Binding-site contacts:
Ligand atom O1A contacts residue ARG4215 of chain 1.C at 3.7 Å.
Ligand atom O1G contacts residue GLU4206 of chain 1.C at 4.3 Å.
Ligand atom O3A contacts residue LYS4211 of chain 1.C at 4.4 Å.
Ligand atom C2' contacts residue CA1 of chain 1.P at 4.0 Å.
Ligand atom C6 contacts residue HIS4983 of chain 1.C at 4.4 Å.
Ligand atom PB contacts residue ARG4215 of chain 1.C at 3.8 Å.
Ligand atom O4' contacts residue CA1 of chain 1.P at 4.5 Å.
Ligand atom N6 contacts residue HIS4983 of chain 1.C at 3.1 Å (h-bond).
Ligand atom C2 contacts residue LYS4957 of chain 1.C at 4.3 Å.
Ligand atom N7 contacts residue CA1 of chain 1.P at 4.5 Å.
Ligand atom PA contacts residue ARG4215 of chain 1.C at 3.4 Å.
Ligand atom O2A contacts residue ARG4215 of chain 1.C at 3.2 Å (salt-bridge).
Ligand atom C2' contacts residue THR4979 of chain 1.C at 4.3 Å.
Ligand atom C4 contacts residue MET4954 of chain 1.C at 3.8 Å (hydrophobic).
Ligand atom C5' contacts residue CA1 of chain 1.P at 4.3 Å.
Ligand atom N1 contacts residue MET4954 of chain 1.C at 4.3 Å.
Ligand atom C6 contacts residue CYS4958 of chain 1.C at 4.2 Å (hydrophobic).
Ligand atom N3 contacts residue MET4954 of chain 1.C at 3.5 Å.
Ligand atom O2' contacts residue THR4979 of chain 1.C at 4.4 Å.
Ligand atom N6 contacts residue ILE4960 of chain 1.C at 4.3 Å.
Ligand atom C2 contacts residue MET4954 of chain 1.C at 3.7 Å (hydrophobic).
Ligand atom N9 contacts residue MET4954 of chain 1.C at 4.4 Å.
Ligand atom N1 contacts residue CYS4958 of chain 1.C at 3.0 Å (h-bond).
Ligand atom C3B contacts residue LYS4211 of chain 1.C at 3.8 Å.
Ligand atom C8 contacts residue CA1 of chain 1.P at 3.8 Å.
Ligand atom N6 contacts residue CYS4958 of chain 1.C at 4.3 Å.
Ligand atom C2 contacts residue CYS4958 of chain 1.C at 3.4 Å (hydrophobic).
Ligand atom C3' contacts residue CA1 of chain 1.P at 4.3 Å.
Ligand atom N9 contacts residue CA1 of chain 1.P at 4.3 Å.
Ligand atom O3A contacts residue ARG4215 of chain 1.C at 2.8 Å (salt-bridge).
Ligand atom C5 contacts residue MET4954 of chain 1.C at 4.4 Å (hydrophobic).
Ligand atom O2' contacts residue MET4954 of chain 1.C at 4.4 Å.
Ligand atom N6 contacts residue ASN4984 of chain 1.C at 4.2 Å.
Ligand atom O1B contacts residue ARG4215 of chain 1.C at 3.5 Å (salt-bridge).

Sequence of chain 1.C:
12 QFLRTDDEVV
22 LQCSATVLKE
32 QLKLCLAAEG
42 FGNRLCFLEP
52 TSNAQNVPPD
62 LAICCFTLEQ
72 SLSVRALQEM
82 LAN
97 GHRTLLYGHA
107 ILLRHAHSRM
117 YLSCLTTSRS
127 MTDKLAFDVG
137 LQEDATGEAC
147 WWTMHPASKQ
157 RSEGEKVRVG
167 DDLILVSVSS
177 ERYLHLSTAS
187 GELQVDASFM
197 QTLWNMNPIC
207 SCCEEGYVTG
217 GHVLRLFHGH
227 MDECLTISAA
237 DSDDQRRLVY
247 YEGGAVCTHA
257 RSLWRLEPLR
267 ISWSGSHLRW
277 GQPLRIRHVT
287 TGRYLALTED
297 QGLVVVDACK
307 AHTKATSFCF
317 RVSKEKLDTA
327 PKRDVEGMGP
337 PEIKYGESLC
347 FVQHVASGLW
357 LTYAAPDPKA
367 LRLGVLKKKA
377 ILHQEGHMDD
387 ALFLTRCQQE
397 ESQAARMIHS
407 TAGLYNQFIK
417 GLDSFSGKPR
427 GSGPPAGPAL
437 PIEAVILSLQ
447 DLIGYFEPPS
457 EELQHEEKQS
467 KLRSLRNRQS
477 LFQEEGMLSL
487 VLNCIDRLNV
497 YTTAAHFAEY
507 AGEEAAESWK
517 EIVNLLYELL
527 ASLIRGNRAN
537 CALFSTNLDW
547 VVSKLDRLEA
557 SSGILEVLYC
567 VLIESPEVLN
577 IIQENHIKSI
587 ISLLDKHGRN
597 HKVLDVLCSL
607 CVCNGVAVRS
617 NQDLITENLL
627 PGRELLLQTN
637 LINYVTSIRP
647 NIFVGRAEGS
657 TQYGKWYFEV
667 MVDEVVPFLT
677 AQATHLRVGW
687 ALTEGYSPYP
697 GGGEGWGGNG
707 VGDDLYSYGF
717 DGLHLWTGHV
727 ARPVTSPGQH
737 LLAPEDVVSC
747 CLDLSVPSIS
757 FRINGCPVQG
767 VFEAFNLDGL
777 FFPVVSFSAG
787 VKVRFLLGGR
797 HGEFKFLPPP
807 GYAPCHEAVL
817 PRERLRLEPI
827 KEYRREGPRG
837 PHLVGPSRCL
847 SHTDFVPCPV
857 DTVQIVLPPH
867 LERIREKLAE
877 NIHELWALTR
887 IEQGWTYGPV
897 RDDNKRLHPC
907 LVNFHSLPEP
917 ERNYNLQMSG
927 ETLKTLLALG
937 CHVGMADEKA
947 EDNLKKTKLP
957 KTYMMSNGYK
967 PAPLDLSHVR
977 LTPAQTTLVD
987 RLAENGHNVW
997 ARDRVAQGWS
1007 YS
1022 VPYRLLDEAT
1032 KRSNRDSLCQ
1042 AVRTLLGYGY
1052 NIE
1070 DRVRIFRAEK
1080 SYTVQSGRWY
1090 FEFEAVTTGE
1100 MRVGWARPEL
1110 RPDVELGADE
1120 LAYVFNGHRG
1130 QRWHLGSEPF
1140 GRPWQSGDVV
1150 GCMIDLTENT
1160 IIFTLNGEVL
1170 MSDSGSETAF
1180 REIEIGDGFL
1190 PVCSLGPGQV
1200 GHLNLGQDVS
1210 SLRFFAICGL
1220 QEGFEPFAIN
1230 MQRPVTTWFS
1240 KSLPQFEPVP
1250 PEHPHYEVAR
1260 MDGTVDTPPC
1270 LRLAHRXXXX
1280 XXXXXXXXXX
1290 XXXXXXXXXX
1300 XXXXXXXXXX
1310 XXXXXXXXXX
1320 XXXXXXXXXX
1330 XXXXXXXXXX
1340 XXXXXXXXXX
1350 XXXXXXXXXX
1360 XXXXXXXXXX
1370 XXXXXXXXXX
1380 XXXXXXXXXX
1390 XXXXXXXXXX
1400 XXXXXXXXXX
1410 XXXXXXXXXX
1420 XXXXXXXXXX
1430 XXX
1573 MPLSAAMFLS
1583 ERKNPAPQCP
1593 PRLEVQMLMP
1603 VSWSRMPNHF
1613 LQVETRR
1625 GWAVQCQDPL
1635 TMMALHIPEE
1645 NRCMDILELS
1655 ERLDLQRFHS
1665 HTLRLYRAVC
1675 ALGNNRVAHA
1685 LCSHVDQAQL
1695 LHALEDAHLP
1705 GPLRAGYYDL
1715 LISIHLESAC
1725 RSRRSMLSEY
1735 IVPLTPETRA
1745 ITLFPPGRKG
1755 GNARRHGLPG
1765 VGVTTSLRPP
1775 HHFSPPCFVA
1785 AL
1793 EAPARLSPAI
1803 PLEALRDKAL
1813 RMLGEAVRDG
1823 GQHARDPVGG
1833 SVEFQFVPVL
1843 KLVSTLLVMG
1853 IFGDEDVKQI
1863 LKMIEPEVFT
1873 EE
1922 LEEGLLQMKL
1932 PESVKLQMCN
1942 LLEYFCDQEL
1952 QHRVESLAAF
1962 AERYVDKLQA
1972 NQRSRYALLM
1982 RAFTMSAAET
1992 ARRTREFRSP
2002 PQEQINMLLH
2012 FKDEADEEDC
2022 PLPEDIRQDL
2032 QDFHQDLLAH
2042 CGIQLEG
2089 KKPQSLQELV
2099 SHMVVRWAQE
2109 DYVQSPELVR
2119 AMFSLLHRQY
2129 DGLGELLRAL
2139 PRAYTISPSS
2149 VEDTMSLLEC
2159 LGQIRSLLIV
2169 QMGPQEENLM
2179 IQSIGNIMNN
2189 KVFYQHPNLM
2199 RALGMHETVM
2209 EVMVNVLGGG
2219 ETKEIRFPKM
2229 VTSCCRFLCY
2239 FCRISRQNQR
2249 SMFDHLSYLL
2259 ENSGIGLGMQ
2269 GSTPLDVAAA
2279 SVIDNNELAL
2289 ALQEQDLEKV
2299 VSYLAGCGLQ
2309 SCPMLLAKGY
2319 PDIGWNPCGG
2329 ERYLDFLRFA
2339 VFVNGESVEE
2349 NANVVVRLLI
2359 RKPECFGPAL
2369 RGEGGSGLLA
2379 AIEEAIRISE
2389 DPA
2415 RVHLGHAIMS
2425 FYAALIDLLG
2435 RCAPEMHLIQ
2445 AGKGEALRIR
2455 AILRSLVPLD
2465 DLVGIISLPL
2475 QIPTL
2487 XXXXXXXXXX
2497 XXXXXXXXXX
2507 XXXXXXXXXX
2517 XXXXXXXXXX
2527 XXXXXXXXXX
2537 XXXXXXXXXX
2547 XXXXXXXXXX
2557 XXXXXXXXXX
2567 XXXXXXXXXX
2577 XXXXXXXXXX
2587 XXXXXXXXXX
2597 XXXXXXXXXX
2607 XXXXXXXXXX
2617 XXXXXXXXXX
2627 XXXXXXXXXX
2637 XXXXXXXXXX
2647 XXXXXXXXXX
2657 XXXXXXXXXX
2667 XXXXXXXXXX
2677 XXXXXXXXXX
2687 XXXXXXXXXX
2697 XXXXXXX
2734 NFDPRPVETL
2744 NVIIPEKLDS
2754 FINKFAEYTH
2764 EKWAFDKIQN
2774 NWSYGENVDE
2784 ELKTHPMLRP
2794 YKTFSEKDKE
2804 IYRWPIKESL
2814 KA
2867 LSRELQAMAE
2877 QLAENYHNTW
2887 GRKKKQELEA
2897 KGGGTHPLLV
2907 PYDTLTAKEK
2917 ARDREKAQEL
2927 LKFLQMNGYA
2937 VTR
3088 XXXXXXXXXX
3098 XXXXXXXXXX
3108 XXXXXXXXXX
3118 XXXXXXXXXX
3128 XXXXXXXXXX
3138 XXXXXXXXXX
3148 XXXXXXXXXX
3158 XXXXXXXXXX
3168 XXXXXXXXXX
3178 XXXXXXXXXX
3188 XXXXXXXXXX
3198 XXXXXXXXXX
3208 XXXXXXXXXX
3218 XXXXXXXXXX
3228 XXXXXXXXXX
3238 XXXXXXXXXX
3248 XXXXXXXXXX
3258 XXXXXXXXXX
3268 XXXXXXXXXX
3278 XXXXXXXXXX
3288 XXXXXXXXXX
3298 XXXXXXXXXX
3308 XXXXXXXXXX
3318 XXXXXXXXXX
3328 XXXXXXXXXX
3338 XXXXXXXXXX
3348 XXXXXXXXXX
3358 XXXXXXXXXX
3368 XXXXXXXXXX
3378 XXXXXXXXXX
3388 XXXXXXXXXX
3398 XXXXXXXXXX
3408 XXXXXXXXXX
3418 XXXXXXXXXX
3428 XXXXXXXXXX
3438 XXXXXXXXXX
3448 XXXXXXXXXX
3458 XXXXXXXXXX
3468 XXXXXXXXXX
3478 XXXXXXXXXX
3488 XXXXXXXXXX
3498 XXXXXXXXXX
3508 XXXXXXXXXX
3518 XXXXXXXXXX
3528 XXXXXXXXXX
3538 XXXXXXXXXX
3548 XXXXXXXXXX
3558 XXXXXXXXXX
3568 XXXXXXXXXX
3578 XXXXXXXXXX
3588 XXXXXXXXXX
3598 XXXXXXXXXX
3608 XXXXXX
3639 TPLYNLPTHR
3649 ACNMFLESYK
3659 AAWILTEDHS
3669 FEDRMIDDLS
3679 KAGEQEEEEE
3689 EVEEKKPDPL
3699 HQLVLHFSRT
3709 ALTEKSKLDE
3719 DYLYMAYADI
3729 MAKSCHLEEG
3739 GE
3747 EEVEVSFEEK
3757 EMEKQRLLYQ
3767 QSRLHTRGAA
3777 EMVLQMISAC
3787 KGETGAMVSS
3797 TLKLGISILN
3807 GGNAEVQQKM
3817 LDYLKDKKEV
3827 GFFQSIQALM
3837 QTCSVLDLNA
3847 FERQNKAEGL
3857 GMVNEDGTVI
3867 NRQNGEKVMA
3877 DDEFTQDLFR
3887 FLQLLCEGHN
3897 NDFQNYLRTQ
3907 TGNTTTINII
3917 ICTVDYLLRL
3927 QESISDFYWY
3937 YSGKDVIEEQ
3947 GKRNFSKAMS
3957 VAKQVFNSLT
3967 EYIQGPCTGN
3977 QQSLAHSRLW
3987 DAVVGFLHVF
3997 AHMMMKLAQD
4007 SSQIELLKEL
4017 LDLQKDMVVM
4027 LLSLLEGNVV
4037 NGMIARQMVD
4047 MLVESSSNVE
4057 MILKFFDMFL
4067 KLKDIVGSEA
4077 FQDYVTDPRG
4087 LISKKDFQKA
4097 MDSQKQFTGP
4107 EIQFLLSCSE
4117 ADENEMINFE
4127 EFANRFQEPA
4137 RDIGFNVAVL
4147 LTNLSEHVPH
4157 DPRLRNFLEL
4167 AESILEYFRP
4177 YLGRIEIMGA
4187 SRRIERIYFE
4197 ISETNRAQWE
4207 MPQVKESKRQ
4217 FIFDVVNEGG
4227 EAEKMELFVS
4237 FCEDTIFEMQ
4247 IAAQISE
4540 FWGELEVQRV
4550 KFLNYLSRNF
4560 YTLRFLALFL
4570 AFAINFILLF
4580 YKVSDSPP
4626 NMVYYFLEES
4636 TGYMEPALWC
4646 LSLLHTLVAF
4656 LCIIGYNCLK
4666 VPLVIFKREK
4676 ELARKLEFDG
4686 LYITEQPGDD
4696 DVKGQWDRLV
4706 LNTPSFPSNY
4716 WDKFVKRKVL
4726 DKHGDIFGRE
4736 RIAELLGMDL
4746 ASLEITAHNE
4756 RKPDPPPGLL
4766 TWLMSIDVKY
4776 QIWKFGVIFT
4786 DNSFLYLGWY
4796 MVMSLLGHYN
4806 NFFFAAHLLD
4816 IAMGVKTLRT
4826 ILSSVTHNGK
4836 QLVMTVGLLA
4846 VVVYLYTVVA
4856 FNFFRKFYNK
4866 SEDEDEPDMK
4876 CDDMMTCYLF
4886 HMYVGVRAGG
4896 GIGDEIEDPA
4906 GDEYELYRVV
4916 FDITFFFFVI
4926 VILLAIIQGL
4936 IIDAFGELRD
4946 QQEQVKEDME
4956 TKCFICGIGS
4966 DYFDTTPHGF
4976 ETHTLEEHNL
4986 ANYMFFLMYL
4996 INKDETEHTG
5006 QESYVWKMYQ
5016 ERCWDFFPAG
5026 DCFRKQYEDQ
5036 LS

The small molecule below binds the protein below.
Small molecule (SMILES): Nc1ncnc2c1ncn2[C@@H]1O[C@H](CO[P](=O)(O)O[P](=O)(O)CP(=O)(O)O)[C@@H](O)[C@H]1O